Sequence of chain 1.A:
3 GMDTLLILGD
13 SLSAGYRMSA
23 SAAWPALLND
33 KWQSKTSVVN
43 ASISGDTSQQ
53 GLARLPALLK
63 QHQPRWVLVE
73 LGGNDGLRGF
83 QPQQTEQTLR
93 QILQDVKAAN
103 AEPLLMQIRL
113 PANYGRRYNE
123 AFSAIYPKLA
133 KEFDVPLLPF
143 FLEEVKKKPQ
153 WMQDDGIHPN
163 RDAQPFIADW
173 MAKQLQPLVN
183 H

The protein below binds the small molecule below.
Small molecule (SMILES): CCCCCCCC(=O)O

Binding-site contacts:
Ligand atom C3 contacts residue ASN76 of chain 1.A at 3.4 Å.
Ligand atom C6 contacts residue GLY75 of chain 1.A at 4.0 Å.
Ligand atom C5 contacts residue GLY75 of chain 1.A at 4.1 Å.
Ligand atom C3 contacts residue ASP12 of chain 1.A at 3.6 Å.
Ligand atom C1 contacts residue SER13 of chain 1.A at 2.9 Å.
Ligand atom C5 contacts residue LEU79 of chain 1.A at 3.7 Å (hydrophobic).
Ligand atom C1 contacts residue HIS160 of chain 1.A at 4.2 Å.
Ligand atom C7 contacts residue LEU79 of chain 1.A at 4.3 Å (hydrophobic).
Ligand atom C6 contacts residue ILE110 of chain 1.A at 4.2 Å (hydrophobic).
Ligand atom C6 contacts residue LEU14 of chain 1.A at 3.7 Å (hydrophobic).
Ligand atom C8 contacts residue ARG111 of chain 1.A at 3.6 Å.
Ligand atom O1 contacts residue HIS160 of chain 1.A at 3.4 Å (h-bond).
Ligand atom O1 contacts residue TYR18 of chain 1.A at 4.3 Å.
Ligand atom O2 contacts residue SER13 of chain 1.A at 3.0 Å (h-bond).
Ligand atom C6 contacts residue PHE142 of chain 1.A at 4.3 Å (hydrophobic).
Ligand atom C3 contacts residue SER13 of chain 1.A at 3.9 Å.
Ligand atom O2 contacts residue GLY47 of chain 1.A at 3.0 Å (h-bond).
Ligand atom C7 contacts residue ILE110 of chain 1.A at 4.0 Å (hydrophobic).
Ligand atom C6 contacts residue LEU144 of chain 1.A at 4.2 Å (hydrophobic).
Ligand atom O1 contacts residue SER46 of chain 1.A at 4.3 Å.
Ligand atom C8 contacts residue LEU144 of chain 1.A at 4.1 Å (hydrophobic).
Ligand atom O1 contacts residue GLY47 of chain 1.A at 3.5 Å (h-bond).
Ligand atom C5 contacts residue LEU14 of chain 1.A at 4.2 Å (hydrophobic).
Ligand atom C7 contacts residue GLY75 of chain 1.A at 3.9 Å.
Ligand atom C8 contacts residue LEU112 of chain 1.A at 4.2 Å (hydrophobic).
Ligand atom O2 contacts residue ASP12 of chain 1.A at 3.5 Å.
Ligand atom C4 contacts residue LEU14 of chain 1.A at 3.5 Å (hydrophobic).
Ligand atom C8 contacts residue PRO113 of chain 1.A at 4.0 Å (hydrophobic).
Ligand atom O2 contacts residue ASN76 of chain 1.A at 3.1 Å (h-bond).
Ligand atom C8 contacts residue LEU79 of chain 1.A at 4.1 Å (hydrophobic).
Ligand atom C4 contacts residue ASP12 of chain 1.A at 3.9 Å.
Ligand atom C2 contacts residue ASN76 of chain 1.A at 3.5 Å.
Ligand atom O2 contacts residue SER46 of chain 1.A at 4.0 Å.
Ligand atom C7 contacts residue LEU112 of chain 1.A at 3.9 Å (hydrophobic).
Ligand atom C7 contacts residue ARG111 of chain 1.A at 3.7 Å.
Ligand atom C2 contacts residue HIS160 of chain 1.A at 4.2 Å.
Ligand atom O1 contacts residue SER13 of chain 1.A at 2.9 Å (h-bond).
Ligand atom C1 contacts residue ASN76 of chain 1.A at 3.7 Å.
Ligand atom C1 contacts residue GLY47 of chain 1.A at 3.6 Å.
Ligand atom C2 contacts residue SER13 of chain 1.A at 3.2 Å.